Binding-site contacts:
Ligand atom C26 contacts residue GLU283 of chain 1.B at 3.7 Å.
Ligand atom F29 contacts residue PRO274 of chain 1.B at 3.7 Å.
Ligand atom C25 contacts residue GLU283 of chain 1.B at 3.5 Å.
Ligand atom C19 contacts residue MET275 of chain 1.B at 3.7 Å (hydrophobic).
Ligand atom N02 contacts residue LEU197 of chain 1.B at 3.3 Å.
Ligand atom C11 contacts residue ILE254 of chain 1.B at 3.8 Å (hydrophobic).
Ligand atom N20 contacts residue GLY287 of chain 1.B at 3.5 Å (h-bond).
Ligand atom N22 contacts residue GLY287 of chain 1.B at 3.7 Å.
Ligand atom C21 contacts residue TYR255 of chain 1.B at 3.7 Å (hydrophobic).
Ligand atom N13 contacts residue GLN288 of chain 1.B at 3.6 Å.
Ligand atom F27 contacts residue PRO274 of chain 1.B at 3.4 Å.
Ligand atom C21 contacts residue GLY287 of chain 1.B at 3.6 Å.
Ligand atom C11 contacts residue VAL240 of chain 1.B at 3.5 Å (hydrophobic).
Ligand atom C18 contacts residue TYR255 of chain 1.B at 3.1 Å (hydrophobic).
Ligand atom C30 contacts residue GLY287 of chain 1.B at 3.4 Å.
Ligand atom C18 contacts residue MET275 of chain 1.B at 3.7 Å (hydrophobic).
Ligand atom O15 contacts residue ILE254 of chain 1.B at 3.5 Å.
Ligand atom C16 contacts residue PHE258 of chain 1.B at 3.8 Å (hydrophobic).
Ligand atom C21 contacts residue MET275 of chain 1.B at 3.7 Å (hydrophobic).
Ligand atom C23 contacts residue MET275 of chain 1.B at 3.8 Å (hydrophobic).
Ligand atom N22 contacts residue TYR255 of chain 1.B at 2.7 Å (h-bond).
Ligand atom C17 contacts residue GLN288 of chain 1.B at 3.6 Å.
Ligand atom C30 contacts residue MET275 of chain 1.B at 3.7 Å (hydrophobic).
Ligand atom C12 contacts residue ILE254 of chain 1.B at 3.7 Å (hydrophobic).
Ligand atom C01 contacts residue LEU197 of chain 1.B at 3.6 Å (hydrophobic).
Ligand atom O15 contacts residue PHE258 of chain 1.B at 3.6 Å.
Ligand atom C33 contacts residue PHE291 of chain 1.B at 3.4 Å (hydrophobic).
Ligand atom C23 contacts residue TYR255 of chain 1.B at 3.5 Å (hydrophobic).
Ligand atom N31 contacts residue GLY287 of chain 1.B at 3.4 Å.
Ligand atom F27 contacts residue GLU283 of chain 1.B at 3.4 Å.
Ligand atom C17 contacts residue PHE258 of chain 1.B at 3.7 Å (hydrophobic).
Ligand atom C25 contacts residue PRO274 of chain 1.B at 3.6 Å (hydrophobic).
Ligand atom C17 contacts residue TYR255 of chain 1.B at 3.8 Å (hydrophobic).
Ligand atom C32 contacts residue PHE291 of chain 1.B at 3.3 Å (hydrophobic).
Ligand atom C24 contacts residue VAL284 of chain 1.B at 3.6 Å (hydrophobic).
Ligand atom C25 contacts residue LYS280 of chain 1.B at 3.5 Å.
Ligand atom C12 contacts residue VAL240 of chain 1.B at 3.7 Å (hydrophobic).
Ligand atom C26 contacts residue PRO274 of chain 1.B at 3.6 Å (hydrophobic).
Ligand atom C18 contacts residue GLN288 of chain 1.B at 3.7 Å.
Ligand atom C23 contacts residue GLY287 of chain 1.B at 3.6 Å.

This protein binds this small molecule.
Small molecule (SMILES): CNc1cc(-c2cccnc2Oc2ccc(Nc3nc4ccc(F)c(F)c4[nH]3)cc2)ccn1

Sequence of chain 1.B:
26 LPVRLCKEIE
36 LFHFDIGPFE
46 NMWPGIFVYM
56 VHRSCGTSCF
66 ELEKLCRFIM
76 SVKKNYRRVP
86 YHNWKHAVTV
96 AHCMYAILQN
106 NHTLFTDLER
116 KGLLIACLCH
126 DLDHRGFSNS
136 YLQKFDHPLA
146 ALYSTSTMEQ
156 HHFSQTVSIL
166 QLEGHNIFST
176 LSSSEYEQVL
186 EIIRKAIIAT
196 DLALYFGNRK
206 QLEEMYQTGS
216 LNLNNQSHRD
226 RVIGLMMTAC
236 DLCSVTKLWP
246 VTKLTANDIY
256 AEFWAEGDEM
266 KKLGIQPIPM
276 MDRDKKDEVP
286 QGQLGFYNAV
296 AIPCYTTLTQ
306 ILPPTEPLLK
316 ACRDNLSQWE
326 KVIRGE